Binding-site contacts:
Ligand atom C6 contacts residue ASN137 of chain 1.C at 4.1 Å.
Ligand atom C8 contacts residue CYS15 of chain 1.C at 3.8 Å (hydrophobic).
Ligand atom O6 contacts residue ASN137 of chain 1.C at 3.6 Å.
Ligand atom C2 contacts residue ASN17 of chain 1.C at 2.9 Å.
Ligand atom O5 contacts residue ASN17 of chain 1.C at 2.6 Å (h-bond).
Ligand atom C5 contacts residue ASN137 of chain 1.C at 3.9 Å.
Ligand atom C1 contacts residue ASN137 of chain 1.C at 4.2 Å.
Ligand atom N2 contacts residue ASN17 of chain 1.C at 3.4 Å (h-bond).
Ligand atom C7 contacts residue ASN17 of chain 1.C at 3.6 Å.
Ligand atom O5 contacts residue ASN137 of chain 1.C at 3.8 Å.
Ligand atom C3 contacts residue ASN17 of chain 1.C at 4.3 Å.
Ligand atom C1 contacts residue ASN17 of chain 1.C at 2.0 Å.
Ligand atom C5 contacts residue ASN17 of chain 1.C at 4.0 Å.
Ligand atom O7 contacts residue ASN17 of chain 1.C at 3.4 Å (h-bond).

Sequence of chain 1.C:
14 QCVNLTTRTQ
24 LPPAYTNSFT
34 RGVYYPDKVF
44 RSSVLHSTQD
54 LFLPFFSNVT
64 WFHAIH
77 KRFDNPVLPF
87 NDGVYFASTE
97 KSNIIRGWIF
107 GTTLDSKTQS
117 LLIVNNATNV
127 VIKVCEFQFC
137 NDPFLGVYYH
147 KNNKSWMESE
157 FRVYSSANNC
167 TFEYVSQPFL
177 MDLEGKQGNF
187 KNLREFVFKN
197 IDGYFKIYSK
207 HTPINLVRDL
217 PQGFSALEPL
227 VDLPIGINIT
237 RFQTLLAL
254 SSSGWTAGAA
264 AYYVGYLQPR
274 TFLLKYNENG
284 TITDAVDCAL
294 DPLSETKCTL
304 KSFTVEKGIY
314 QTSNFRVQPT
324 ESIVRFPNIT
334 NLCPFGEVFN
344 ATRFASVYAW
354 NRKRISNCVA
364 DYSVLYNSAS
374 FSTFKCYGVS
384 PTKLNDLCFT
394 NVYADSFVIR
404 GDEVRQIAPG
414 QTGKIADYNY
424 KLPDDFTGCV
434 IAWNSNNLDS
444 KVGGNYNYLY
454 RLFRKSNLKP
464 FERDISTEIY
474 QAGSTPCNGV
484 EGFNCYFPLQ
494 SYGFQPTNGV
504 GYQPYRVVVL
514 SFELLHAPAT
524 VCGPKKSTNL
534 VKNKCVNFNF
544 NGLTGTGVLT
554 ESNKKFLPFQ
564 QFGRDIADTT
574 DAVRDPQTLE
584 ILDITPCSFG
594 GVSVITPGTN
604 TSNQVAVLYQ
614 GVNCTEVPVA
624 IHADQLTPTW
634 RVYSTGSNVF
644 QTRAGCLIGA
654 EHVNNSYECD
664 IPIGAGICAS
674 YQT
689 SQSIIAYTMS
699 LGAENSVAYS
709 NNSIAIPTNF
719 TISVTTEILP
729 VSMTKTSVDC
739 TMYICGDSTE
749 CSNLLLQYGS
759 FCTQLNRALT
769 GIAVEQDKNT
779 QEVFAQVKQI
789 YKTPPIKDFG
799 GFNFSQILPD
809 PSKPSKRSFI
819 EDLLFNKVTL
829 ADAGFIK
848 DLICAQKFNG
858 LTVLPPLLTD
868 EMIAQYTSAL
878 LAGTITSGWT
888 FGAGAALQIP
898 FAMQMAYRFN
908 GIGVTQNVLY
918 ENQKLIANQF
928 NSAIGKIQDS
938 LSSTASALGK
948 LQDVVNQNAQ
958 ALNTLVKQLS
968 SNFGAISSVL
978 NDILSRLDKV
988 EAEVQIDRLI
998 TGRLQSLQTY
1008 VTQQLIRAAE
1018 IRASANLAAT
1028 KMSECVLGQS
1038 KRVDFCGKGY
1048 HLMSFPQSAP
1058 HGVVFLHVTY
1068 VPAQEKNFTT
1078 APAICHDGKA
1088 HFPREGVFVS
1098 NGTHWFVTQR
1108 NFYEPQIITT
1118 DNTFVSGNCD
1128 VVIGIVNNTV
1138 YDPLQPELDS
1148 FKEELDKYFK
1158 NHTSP

A small-molecule ligand and the protein it binds are described below.
Small molecule (SMILES): CC(=O)N[C@H]1[C@H](O[C@H]2[C@H](O)[C@@H](NC(C)=O)CO[C@@H]2CO)O[C@H](CO)[C@@H](O)[C@@H]1O